Sequence of chain 1.B:
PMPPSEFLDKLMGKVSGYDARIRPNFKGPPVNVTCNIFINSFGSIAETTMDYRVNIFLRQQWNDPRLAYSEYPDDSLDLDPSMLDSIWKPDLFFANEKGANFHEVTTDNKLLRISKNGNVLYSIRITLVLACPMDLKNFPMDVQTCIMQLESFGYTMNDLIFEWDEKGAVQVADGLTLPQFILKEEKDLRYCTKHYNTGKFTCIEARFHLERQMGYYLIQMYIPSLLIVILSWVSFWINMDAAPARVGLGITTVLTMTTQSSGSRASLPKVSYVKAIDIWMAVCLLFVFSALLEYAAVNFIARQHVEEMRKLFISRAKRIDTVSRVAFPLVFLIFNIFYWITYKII

Binding-site contacts:
Ligand atom C8 contacts residue ASN55 of chain 1.B at 3.4 Å.
Ligand atom O7 contacts residue ASN62 of chain 1.B at 3.2 Å (h-bond).
Ligand atom C5 contacts residue ASN62 of chain 1.B at 3.7 Å.
Ligand atom N2 contacts residue ASN62 of chain 1.B at 2.9 Å (h-bond).
Ligand atom C2 contacts residue ASN62 of chain 1.B at 2.5 Å.
Ligand atom O5 contacts residue ASN62 of chain 1.B at 2.4 Å (h-bond).
Ligand atom C3 contacts residue PRO59 of chain 1.B at 4.3 Å (hydrophobic).
Ligand atom N2 contacts residue PRO60 of chain 1.B at 3.3 Å (h-bond).
Ligand atom C1 contacts residue PRO60 of chain 1.B at 4.1 Å (hydrophobic).
Ligand atom C3 contacts residue ASN62 of chain 1.B at 3.8 Å.
Ligand atom C8 contacts residue PRO60 of chain 1.B at 3.5 Å (hydrophobic).
Ligand atom C1 contacts residue ASN62 of chain 1.B at 1.4 Å.
Ligand atom C4 contacts residue ASN62 of chain 1.B at 4.3 Å.
Ligand atom C2 contacts residue PRO60 of chain 1.B at 4.2 Å (hydrophobic).
Ligand atom N2 contacts residue PRO59 of chain 1.B at 3.8 Å.
Ligand atom O3 contacts residue PRO59 of chain 1.B at 3.9 Å.
Ligand atom C8 contacts residue PRO59 of chain 1.B at 3.8 Å (hydrophobic).
Ligand atom C8 contacts residue ASN62 of chain 1.B at 4.4 Å.
Ligand atom C7 contacts residue ASN62 of chain 1.B at 3.2 Å.
Ligand atom C7 contacts residue PRO59 of chain 1.B at 4.4 Å (hydrophobic).
Ligand atom C7 contacts residue PRO60 of chain 1.B at 3.7 Å (hydrophobic).

A protein and the small-molecule ligand that binds it are described below.
Small molecule (SMILES): CC(=O)N[C@H]1[C@H](O[C@H]2[C@H](O)[C@@H](NC(C)=O)CO[C@@H]2CO)O[C@H](CO)[C@@H](O[C@@H]2O[C@H](CO)[C@@H](O)[C@H](O)[C@@H]2O)[C@@H]1O